Sequence of chain 1.A:
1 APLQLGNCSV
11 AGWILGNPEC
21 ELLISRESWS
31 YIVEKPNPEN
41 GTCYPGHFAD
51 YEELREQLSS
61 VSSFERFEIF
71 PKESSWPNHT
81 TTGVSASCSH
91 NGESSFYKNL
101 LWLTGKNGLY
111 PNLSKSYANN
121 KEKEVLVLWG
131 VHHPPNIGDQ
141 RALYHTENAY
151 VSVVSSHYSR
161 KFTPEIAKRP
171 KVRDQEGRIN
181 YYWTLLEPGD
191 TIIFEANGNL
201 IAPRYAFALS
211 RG

Binding-site contacts:
Ligand atom C6 contacts residue ASN7 of chain 1.A at 3.4 Å.
Ligand atom C1 contacts residue ASN7 of chain 1.A at 1.6 Å.
Ligand atom O5 contacts residue ASN7 of chain 1.A at 2.6 Å (h-bond).
Ligand atom O6 contacts residue GLU39 of chain 1.A at 2.7 Å.
Ligand atom C7 contacts residue ASN7 of chain 1.A at 3.4 Å.
Ligand atom O6 contacts residue LYS35 of chain 1.A at 4.0 Å.
Ligand atom C5 contacts residue ASN7 of chain 1.A at 3.5 Å.
Ligand atom C8 contacts residue ASN7 of chain 1.A at 3.3 Å.
Ligand atom C2 contacts residue ASN7 of chain 1.A at 2.8 Å.
Ligand atom C6 contacts residue GLU39 of chain 1.A at 3.2 Å.
Ligand atom O7 contacts residue ASN7 of chain 1.A at 4.0 Å.
Ligand atom N2 contacts residue ASN7 of chain 1.A at 3.5 Å (h-bond).
Ligand atom C4 contacts residue ASN7 of chain 1.A at 4.3 Å.
Ligand atom C3 contacts residue ASN7 of chain 1.A at 4.1 Å.
Ligand atom O6 contacts residue ASN7 of chain 1.A at 2.6 Å (h-bond).

This small molecule binds to this protein.
Small molecule (SMILES): CC(=O)N[C@@H]1[C@@H](O)[C@H](O)[C@@H](CO)O[C@H]1O